This small molecule binds to this protein.
Small molecule (SMILES): NCC(=O)O

Sequence of chain 51.C:
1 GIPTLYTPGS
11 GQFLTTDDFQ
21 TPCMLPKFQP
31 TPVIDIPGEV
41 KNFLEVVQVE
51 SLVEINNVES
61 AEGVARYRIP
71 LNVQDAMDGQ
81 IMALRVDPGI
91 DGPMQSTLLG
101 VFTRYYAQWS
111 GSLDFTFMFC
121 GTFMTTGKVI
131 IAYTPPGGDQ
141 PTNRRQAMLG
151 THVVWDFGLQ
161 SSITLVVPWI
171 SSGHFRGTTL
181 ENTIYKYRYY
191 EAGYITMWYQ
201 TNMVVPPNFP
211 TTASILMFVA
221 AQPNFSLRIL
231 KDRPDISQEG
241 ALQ

Binding-site contacts:
Ligand atom C contacts residue MET247 of chain 51.A at 3.9 Å (hydrophobic).
Ligand atom OXT contacts residue ASP235 of chain 51.C at 2.9 Å (salt-bridge).
Ligand atom O contacts residue SER96 of chain 51.C at 3.6 Å.
Ligand atom C contacts residue CYS1 of chain 51.E at 2.8 Å (hydrophobic).
Ligand atom O contacts residue GLN95 of chain 51.C at 3.3 Å (h-bond).
Ligand atom CA contacts residue CYS265 of chain 51.A at 4.4 Å (hydrophobic).
Ligand atom CA contacts residue MET247 of chain 51.A at 4.1 Å (hydrophobic).
Ligand atom N contacts residue PHE264 of chain 51.A at 3.5 Å (h-bond).
Ligand atom OXT contacts residue PHE264 of chain 51.A at 4.2 Å.
Ligand atom C contacts residue PHE264 of chain 51.A at 3.8 Å (hydrophobic).
Ligand atom O contacts residue PHE264 of chain 51.A at 3.9 Å.
Ligand atom OXT contacts residue CYS1 of chain 51.E at 2.7 Å (h-bond).
Ligand atom N contacts residue MET247 of chain 51.A at 3.8 Å.
Ligand atom CA contacts residue PHE264 of chain 51.A at 3.1 Å (hydrophobic).
Ligand atom CA contacts residue GLN95 of chain 51.C at 4.2 Å.
Ligand atom O contacts residue ASP235 of chain 51.C at 4.5 Å.
Ligand atom OXT contacts residue GLN95 of chain 51.C at 2.7 Å (h-bond).
Ligand atom C contacts residue ASP235 of chain 51.C at 4.0 Å.
Ligand atom C contacts residue GLN95 of chain 51.C at 3.1 Å.
Ligand atom N contacts residue CYS1 of chain 51.E at 1.3 Å.
Ligand atom CA contacts residue CYS1 of chain 51.E at 2.4 Å (hydrophobic).
Ligand atom O contacts residue MET247 of chain 51.A at 3.4 Å (h-bond).
Ligand atom O contacts residue CYS1 of chain 51.E at 3.7 Å.

Sequence of chain 51.A:
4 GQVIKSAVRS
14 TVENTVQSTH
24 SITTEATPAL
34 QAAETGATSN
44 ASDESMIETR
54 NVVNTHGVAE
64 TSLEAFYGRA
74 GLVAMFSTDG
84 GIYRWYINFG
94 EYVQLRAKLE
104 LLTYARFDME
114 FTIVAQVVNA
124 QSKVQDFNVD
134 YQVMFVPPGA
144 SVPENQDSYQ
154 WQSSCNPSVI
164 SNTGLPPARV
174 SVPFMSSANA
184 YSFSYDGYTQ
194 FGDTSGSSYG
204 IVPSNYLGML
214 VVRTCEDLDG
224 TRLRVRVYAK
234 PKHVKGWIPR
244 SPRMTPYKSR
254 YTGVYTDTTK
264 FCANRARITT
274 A